Sequence of chain 1.D:
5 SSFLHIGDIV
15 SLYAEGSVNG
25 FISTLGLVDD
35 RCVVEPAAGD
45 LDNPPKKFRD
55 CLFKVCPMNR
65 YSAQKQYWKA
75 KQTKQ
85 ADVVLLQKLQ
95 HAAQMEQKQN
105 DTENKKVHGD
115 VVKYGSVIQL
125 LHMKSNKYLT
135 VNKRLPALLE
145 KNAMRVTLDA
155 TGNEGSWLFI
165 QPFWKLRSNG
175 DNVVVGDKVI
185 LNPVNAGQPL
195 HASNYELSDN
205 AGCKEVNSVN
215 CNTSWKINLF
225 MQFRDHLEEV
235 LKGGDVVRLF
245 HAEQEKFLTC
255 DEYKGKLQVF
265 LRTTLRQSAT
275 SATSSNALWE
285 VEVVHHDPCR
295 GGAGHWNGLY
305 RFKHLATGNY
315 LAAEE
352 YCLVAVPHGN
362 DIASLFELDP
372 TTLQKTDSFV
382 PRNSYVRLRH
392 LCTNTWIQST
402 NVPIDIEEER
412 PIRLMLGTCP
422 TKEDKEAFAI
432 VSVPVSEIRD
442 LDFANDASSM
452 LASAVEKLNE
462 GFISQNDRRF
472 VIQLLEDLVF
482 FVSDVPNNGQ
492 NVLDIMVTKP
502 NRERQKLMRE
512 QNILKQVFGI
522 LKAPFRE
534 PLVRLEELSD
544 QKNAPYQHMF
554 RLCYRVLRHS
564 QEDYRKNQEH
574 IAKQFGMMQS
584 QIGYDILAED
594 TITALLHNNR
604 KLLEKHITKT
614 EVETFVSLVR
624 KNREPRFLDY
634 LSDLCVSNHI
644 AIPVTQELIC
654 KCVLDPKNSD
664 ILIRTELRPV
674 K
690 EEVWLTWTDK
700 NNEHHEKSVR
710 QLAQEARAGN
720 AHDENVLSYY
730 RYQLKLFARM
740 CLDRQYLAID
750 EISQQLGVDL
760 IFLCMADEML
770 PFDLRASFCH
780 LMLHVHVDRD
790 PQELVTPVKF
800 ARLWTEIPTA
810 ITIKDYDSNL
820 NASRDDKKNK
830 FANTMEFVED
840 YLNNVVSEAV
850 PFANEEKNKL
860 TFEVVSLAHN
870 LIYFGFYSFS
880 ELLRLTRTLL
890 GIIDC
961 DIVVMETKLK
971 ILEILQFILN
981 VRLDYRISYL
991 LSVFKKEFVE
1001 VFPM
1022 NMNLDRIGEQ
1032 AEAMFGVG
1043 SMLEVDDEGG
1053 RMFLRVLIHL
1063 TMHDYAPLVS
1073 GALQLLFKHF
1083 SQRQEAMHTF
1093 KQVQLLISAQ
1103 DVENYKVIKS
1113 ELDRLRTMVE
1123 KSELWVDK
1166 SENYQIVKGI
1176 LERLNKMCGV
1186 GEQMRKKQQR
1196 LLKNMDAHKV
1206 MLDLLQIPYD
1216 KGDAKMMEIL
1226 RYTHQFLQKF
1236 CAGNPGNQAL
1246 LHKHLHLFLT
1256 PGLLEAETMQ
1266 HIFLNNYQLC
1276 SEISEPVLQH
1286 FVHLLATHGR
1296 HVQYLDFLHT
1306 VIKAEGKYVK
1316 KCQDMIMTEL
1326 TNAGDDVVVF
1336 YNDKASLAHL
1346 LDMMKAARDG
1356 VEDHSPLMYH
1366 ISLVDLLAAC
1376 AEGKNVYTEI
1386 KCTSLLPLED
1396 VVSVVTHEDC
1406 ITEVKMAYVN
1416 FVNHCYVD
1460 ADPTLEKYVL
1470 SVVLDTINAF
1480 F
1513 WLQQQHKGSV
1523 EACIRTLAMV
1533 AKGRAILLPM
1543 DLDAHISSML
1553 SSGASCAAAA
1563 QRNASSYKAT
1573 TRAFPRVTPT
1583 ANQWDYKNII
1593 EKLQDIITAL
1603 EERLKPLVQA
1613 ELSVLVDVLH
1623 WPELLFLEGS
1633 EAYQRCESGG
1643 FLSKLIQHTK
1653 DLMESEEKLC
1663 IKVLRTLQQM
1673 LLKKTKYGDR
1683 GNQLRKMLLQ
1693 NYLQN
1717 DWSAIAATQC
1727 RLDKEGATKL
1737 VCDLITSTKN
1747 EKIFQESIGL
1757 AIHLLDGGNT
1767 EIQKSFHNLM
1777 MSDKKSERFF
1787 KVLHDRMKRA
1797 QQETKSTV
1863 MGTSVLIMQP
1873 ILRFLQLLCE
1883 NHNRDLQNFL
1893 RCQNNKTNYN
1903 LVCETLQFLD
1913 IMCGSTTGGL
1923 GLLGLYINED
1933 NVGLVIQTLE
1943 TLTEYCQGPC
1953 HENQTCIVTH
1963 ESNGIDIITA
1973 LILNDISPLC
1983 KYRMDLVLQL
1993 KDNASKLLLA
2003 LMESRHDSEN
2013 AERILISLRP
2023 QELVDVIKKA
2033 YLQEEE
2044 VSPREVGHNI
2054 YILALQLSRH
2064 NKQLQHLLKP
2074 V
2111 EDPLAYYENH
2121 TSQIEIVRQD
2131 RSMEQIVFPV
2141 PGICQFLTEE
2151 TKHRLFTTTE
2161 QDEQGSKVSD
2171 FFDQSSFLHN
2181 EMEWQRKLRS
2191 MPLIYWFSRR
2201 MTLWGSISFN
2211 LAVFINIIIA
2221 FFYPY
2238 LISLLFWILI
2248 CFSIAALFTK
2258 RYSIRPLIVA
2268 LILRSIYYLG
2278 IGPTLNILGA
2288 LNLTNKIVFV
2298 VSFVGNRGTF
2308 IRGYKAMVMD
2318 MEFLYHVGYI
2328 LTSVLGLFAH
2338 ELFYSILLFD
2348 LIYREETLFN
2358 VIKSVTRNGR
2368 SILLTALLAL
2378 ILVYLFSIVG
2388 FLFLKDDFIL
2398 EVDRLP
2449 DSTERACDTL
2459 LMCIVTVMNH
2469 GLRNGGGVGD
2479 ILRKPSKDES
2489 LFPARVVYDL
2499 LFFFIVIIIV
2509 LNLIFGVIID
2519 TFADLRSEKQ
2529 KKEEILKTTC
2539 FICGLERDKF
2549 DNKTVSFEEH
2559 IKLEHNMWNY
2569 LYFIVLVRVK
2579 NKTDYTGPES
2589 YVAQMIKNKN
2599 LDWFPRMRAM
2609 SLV

Binding-site contacts:
Ligand atom P5 contacts residue ARG510 of chain 1.D at 4.2 Å.
Ligand atom O41 contacts residue THR268 of chain 1.D at 4.0 Å.
Ligand atom C4 contacts residue LYS569 of chain 1.D at 4.4 Å.
Ligand atom O41 contacts residue LEU269 of chain 1.D at 3.9 Å.
Ligand atom O6 contacts residue TYR567 of chain 1.D at 4.3 Å.
Ligand atom O43 contacts residue THR268 of chain 1.D at 3.1 Å (h-bond).
Ligand atom C6 contacts residue ARG568 of chain 1.D at 4.2 Å.
Ligand atom O6 contacts residue LYS569 of chain 1.D at 4.3 Å.
Ligand atom O52 contacts residue ARG266 of chain 1.D at 3.9 Å.
Ligand atom C3 contacts residue ARG568 of chain 1.D at 3.9 Å.
Ligand atom O53 contacts residue TYR567 of chain 1.D at 4.5 Å.
Ligand atom O51 contacts residue ARG510 of chain 1.D at 3.2 Å (salt-bridge).
Ligand atom O51 contacts residue TYR567 of chain 1.D at 3.5 Å (h-bond).
Ligand atom O53 contacts residue LYS507 of chain 1.D at 3.3 Å.
Ligand atom C2 contacts residue ARG568 of chain 1.D at 4.4 Å.
Ligand atom O4 contacts residue ARG270 of chain 1.D at 4.0 Å.
Ligand atom P1 contacts residue ARG568 of chain 1.D at 4.4 Å.
Ligand atom P4 contacts residue LEU269 of chain 1.D at 4.5 Å.
Ligand atom O1 contacts residue ARG568 of chain 1.D at 3.8 Å.
Ligand atom O3 contacts residue ARG568 of chain 1.D at 2.5 Å (salt-bridge).
Ligand atom O3 contacts residue LYS569 of chain 1.D at 4.0 Å.
Ligand atom O43 contacts residue LEU269 of chain 1.D at 4.1 Å.
Ligand atom O42 contacts residue ARG266 of chain 1.D at 3.3 Å (salt-bridge).
Ligand atom O11 contacts residue ARG568 of chain 1.D at 3.7 Å.
Ligand atom O51 contacts residue LYS507 of chain 1.D at 4.1 Å.
Ligand atom O41 contacts residue THR267 of chain 1.D at 3.6 Å (h-bond).
Ligand atom O12 contacts residue ARG503 of chain 1.D at 3.8 Å.
Ligand atom C6 contacts residue LYS569 of chain 1.D at 4.1 Å.
Ligand atom P4 contacts residue THR268 of chain 1.D at 4.3 Å.
Ligand atom C2 contacts residue ARG270 of chain 1.D at 4.2 Å.
Ligand atom O52 contacts residue ARG510 of chain 1.D at 4.0 Å.
Ligand atom C1 contacts residue ARG568 of chain 1.D at 4.3 Å.
Ligand atom O51 contacts residue LYS569 of chain 1.D at 3.8 Å.
Ligand atom O5 contacts residue LYS569 of chain 1.D at 3.6 Å.
Ligand atom O2 contacts residue ARG568 of chain 1.D at 4.3 Å.
Ligand atom C5 contacts residue LYS569 of chain 1.D at 4.2 Å.
Ligand atom O52 contacts residue LYS507 of chain 1.D at 3.5 Å.
Ligand atom P5 contacts residue LYS507 of chain 1.D at 3.8 Å.

A small-molecule ligand and the protein it binds are described below.
Small molecule (SMILES): O=P(O)(O)O[C@@H]1[C@H](O)[C@H](O)[C@@H](OP(=O)(O)O)[C@H](OP(=O)(O)O)[C@H]1O